This small molecule binds to this protein.
Small molecule (SMILES): Cc1c(=O)n(C)c(Nc2ccc(I)cc2F)c2c(=O)n(C3CC3)c(=O)n(-c3cccc(NC(=O)CCOCCOCCNC(=O)CCC4=[N+]5C(=Cc6ccc(-c7ccc[nH]7)n6[B-]5(F)F)C=C4)c3)c12

Sequence of chain 1.A:
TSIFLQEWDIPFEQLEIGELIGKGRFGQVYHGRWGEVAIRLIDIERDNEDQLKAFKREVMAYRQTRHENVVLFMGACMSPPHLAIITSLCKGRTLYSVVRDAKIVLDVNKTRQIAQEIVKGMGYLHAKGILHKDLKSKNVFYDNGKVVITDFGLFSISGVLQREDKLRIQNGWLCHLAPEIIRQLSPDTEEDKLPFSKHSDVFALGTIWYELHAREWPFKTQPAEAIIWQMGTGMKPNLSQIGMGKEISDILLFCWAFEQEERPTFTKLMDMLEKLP

Binding-site contacts:
Ligand atom C03 contacts residue PHE200 of chain 1.B at 3.3 Å (hydrophobic).
Ligand atom C15 contacts residue ASP199 of chain 1.B at 3.4 Å.
Ligand atom C11 contacts residue LEU109 of chain 1.B at 3.4 Å (hydrophobic).
Ligand atom C38 contacts residue THR268 of chain 1.A at 3.6 Å.
Ligand atom C12 contacts residue LEU109 of chain 1.B at 3.6 Å (hydrophobic).
Ligand atom C44 contacts residue ARG180 of chain 1.B at 3.6 Å.
Ligand atom O19 contacts residue LYS88 of chain 1.B at 2.6 Å (salt-bridge).
Ligand atom O25 contacts residue ASP181 of chain 1.B at 3.7 Å.
Ligand atom O34 contacts residue ARG225 of chain 1.B at 3.5 Å (salt-bridge).
Ligand atom O37 contacts residue THR268 of chain 1.A at 3.1 Å (h-bond).
Ligand atom C22 contacts residue ANP1 of chain 1.D at 3.1 Å.
Ligand atom N05 contacts residue PHE200 of chain 1.B at 3.5 Å (h-bond).
Ligand atom C23 contacts residue LYS88 of chain 1.B at 2.8 Å.
Ligand atom F16 contacts residue ASP199 of chain 1.B at 3.2 Å.
Ligand atom C21 contacts residue ANP1 of chain 1.D at 3.5 Å.
Ligand atom C10 contacts residue PHE200 of chain 1.B at 3.7 Å (hydrophobic).
Ligand atom C14 contacts residue MET134 of chain 1.B at 3.5 Å (hydrophobic).
Ligand atom N08 contacts residue ILE132 of chain 1.B at 3.6 Å.
Ligand atom I13 contacts residue VAL118 of chain 1.B at 3.4 Å.
Ligand atom C21 contacts residue LYS88 of chain 1.B at 2.6 Å.
Ligand atom C39 contacts residue THR268 of chain 1.A at 3.5 Å.
Ligand atom C11 contacts residue ASP199 of chain 1.B at 3.7 Å.
Ligand atom O04 contacts residue PHE200 of chain 1.B at 3.3 Å (h-bond).
Ligand atom C59 contacts residue LYS176 of chain 1.B at 3.1 Å.
Ligand atom C23 contacts residue ANP1 of chain 1.D at 3.2 Å.
Ligand atom C60 contacts residue LYS176 of chain 1.B at 2.9 Å.
Ligand atom C01 contacts residue GLY201 of chain 1.B at 3.5 Å.
Ligand atom F16 contacts residue LYS88 of chain 1.B at 3.5 Å.
Ligand atom C22 contacts residue LYS88 of chain 1.B at 1.4 Å.
Ligand atom I13 contacts residue LEU109 of chain 1.B at 3.6 Å.
Ligand atom O04 contacts residue VAL202 of chain 1.B at 3.2 Å (h-bond).
Ligand atom O19 contacts residue ASP199 of chain 1.B at 3.5 Å (salt-bridge).
Ligand atom F16 contacts residue MET134 of chain 1.B at 3.4 Å.
Ligand atom C36 contacts residue PRO270 of chain 1.A at 3.6 Å (hydrophobic).
Ligand atom C18 contacts residue LYS88 of chain 1.B at 3.5 Å.
Ligand atom N20 contacts residue LYS88 of chain 1.B at 3.5 Å (salt-bridge).
Ligand atom C06 contacts residue VAL202 of chain 1.B at 3.4 Å (hydrophobic).
Ligand atom O04 contacts residue SER203 of chain 1.B at 3.3 Å (h-bond).
Ligand atom O45 contacts residue ARG180 of chain 1.B at 2.5 Å (salt-bridge).
Ligand atom C01 contacts residue ILE207 of chain 1.B at 3.4 Å (hydrophobic).

Sequence of chain 1.B:
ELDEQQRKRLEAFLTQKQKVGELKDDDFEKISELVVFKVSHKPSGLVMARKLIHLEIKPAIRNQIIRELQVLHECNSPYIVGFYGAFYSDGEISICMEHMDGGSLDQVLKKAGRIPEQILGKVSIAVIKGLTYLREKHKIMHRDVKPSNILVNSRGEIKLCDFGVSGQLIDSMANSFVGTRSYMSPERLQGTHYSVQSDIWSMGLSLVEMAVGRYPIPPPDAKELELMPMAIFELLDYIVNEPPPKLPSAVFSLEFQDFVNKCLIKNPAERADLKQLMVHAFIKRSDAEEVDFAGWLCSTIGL